The small molecule below binds the protein below.
Small molecule (SMILES): Nc1nc(Cl)cc(N(Cc2cccnc2)Cc2cccnc2)n1

Sequence of chain 1.A:
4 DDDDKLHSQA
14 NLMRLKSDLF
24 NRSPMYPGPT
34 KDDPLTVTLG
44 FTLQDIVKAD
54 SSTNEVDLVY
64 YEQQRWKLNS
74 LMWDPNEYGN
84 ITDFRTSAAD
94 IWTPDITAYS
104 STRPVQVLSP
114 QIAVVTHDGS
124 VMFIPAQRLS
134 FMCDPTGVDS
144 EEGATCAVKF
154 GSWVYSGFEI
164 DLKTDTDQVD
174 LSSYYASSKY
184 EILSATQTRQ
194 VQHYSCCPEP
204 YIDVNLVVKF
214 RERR

Sequence of chain 1.E:
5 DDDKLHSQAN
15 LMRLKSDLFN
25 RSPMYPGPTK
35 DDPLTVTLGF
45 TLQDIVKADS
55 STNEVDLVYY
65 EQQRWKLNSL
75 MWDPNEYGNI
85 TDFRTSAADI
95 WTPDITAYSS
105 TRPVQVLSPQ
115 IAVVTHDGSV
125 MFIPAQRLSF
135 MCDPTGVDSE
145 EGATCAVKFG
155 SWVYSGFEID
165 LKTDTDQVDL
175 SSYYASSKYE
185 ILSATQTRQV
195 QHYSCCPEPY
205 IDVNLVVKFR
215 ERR

Binding-site contacts:
Ligand atom N3 contacts residue CYS200 of chain 1.A at 3.5 Å (h-bond).
Ligand atom C5 contacts residue ILE127 of chain 1.E at 3.8 Å (hydrophobic).
Ligand atom CAR contacts residue MET125 of chain 1.E at 3.6 Å (hydrophobic).
Ligand atom CAT contacts residue VAL157 of chain 1.A at 3.9 Å (hydrophobic).
Ligand atom NAU contacts residue VAL117 of chain 1.E at 3.5 Å.
Ligand atom CAQ contacts residue TYR102 of chain 1.A at 4.0 Å (hydrophobic).
Ligand atom CAJ contacts residue TRP156 of chain 1.A at 3.9 Å (hydrophobic).
Ligand atom CAW contacts residue VAL157 of chain 1.A at 3.4 Å (hydrophobic).
Ligand atom CAV contacts residue MET125 of chain 1.E at 3.9 Å (hydrophobic).
Ligand atom CL6 contacts residue TYR64 of chain 1.E at 3.7 Å.
Ligand atom N1 contacts residue CYS199 of chain 1.A at 3.5 Å.
Ligand atom NAA contacts residue ILE127 of chain 1.E at 3.9 Å.
Ligand atom CAS contacts residue ILE127 of chain 1.E at 4.1 Å (hydrophobic).
Ligand atom N3 contacts residue ILE127 of chain 1.E at 3.4 Å.
Ligand atom CAW contacts residue TRP156 of chain 1.A at 3.9 Å (hydrophobic).
Ligand atom CAS contacts residue TYR204 of chain 1.A at 4.0 Å (hydrophobic).
Ligand atom C2 contacts residue CYS199 of chain 1.A at 3.6 Å (hydrophobic).
Ligand atom N3 contacts residue CYS199 of chain 1.A at 3.9 Å.
Ligand atom NAH contacts residue TRP156 of chain 1.A at 3.8 Å.
Ligand atom CAV contacts residue VAL117 of chain 1.E at 3.8 Å (hydrophobic).
Ligand atom N1 contacts residue ILE127 of chain 1.E at 3.6 Å.
Ligand atom CAN contacts residue TRP156 of chain 1.A at 3.2 Å (hydrophobic).
Ligand atom NAA contacts residue CYS200 of chain 1.A at 3.9 Å.
Ligand atom C2 contacts residue CYS200 of chain 1.A at 3.8 Å (hydrophobic).
Ligand atom CAT contacts residue ILE127 of chain 1.E at 4.1 Å (hydrophobic).
Ligand atom NAP contacts residue TYR197 of chain 1.A at 3.5 Å.
Ligand atom CAS contacts residue TRP156 of chain 1.A at 3.5 Å (hydrophobic).
Ligand atom NAU contacts residue MET125 of chain 1.E at 3.3 Å.
Ligand atom CAQ contacts residue TYR197 of chain 1.A at 3.5 Å (hydrophobic).
Ligand atom C6 contacts residue ILE127 of chain 1.E at 3.8 Å (hydrophobic).
Ligand atom CAN contacts residue TYR204 of chain 1.A at 3.3 Å (hydrophobic).
Ligand atom C6 contacts residue CYS199 of chain 1.A at 4.0 Å (hydrophobic).
Ligand atom C2 contacts residue ILE127 of chain 1.E at 3.4 Å (hydrophobic).
Ligand atom C4 contacts residue ILE127 of chain 1.E at 3.6 Å (hydrophobic).
Ligand atom CAI contacts residue TRP156 of chain 1.A at 3.4 Å (hydrophobic).
Ligand atom NAA contacts residue CYS199 of chain 1.A at 3.4 Å (h-bond).
Ligand atom CAK contacts residue TRP156 of chain 1.A at 3.3 Å (hydrophobic).
Ligand atom CAV contacts residue VAL157 of chain 1.A at 3.8 Å (hydrophobic).
Ligand atom CL6 contacts residue THR45 of chain 1.E at 3.3 Å.
Ligand atom CAT contacts residue TRP156 of chain 1.A at 3.3 Å (hydrophobic).